Sequence of chain 1.B:
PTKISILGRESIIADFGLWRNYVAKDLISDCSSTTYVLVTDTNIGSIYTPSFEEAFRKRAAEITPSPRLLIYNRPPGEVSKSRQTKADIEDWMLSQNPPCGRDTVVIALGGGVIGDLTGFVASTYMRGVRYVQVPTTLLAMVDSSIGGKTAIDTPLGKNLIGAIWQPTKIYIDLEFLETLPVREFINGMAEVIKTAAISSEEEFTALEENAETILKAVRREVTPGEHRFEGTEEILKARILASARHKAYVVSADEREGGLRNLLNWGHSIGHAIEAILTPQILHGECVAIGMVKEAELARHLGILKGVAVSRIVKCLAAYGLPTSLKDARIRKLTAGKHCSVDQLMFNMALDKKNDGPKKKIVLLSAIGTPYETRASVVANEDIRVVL

Sequence of chain 1.A:
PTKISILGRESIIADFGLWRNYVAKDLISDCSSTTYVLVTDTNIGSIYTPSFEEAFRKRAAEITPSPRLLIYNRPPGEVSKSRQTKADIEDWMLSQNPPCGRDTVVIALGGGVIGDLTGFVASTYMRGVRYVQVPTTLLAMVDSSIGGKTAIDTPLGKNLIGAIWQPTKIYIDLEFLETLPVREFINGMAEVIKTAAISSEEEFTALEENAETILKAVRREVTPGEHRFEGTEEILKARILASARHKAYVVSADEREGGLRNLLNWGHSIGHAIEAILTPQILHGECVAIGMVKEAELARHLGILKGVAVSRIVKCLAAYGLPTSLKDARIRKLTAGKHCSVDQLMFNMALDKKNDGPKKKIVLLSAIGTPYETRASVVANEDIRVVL

The small molecule below binds the protein below.
Small molecule (SMILES): O=C(O)[C@]1(O)C[C@H](CP(=O)(O)O)[C@@H](O)[C@H](O)C1

Binding-site contacts:
Ligand atom O2 contacts residue LEU267 of chain 1.A at 3.6 Å (h-bond).
Ligand atom O4 contacts residue ZN1 of chain 1.D at 2.4 Å.
Ligand atom O91 contacts residue LYS152 of chain 1.A at 3.2 Å (salt-bridge).
Ligand atom C8 contacts residue LYS152 of chain 1.A at 3.5 Å.
Ligand atom O92 contacts residue HIS275 of chain 1.A at 3.5 Å.
Ligand atom P1 contacts residue ARG130 of chain 1.B at 3.7 Å.
Ligand atom C4 contacts residue HIS271 of chain 1.A at 3.4 Å.
Ligand atom O5 contacts residue HIS287 of chain 1.A at 3.0 Å (h-bond).
Ligand atom O92 contacts residue ARG130 of chain 1.B at 3.3 Å (salt-bridge).
Ligand atom O2 contacts residue ASN268 of chain 1.A at 2.8 Å (h-bond).
Ligand atom P1 contacts residue HIS275 of chain 1.A at 3.6 Å.
Ligand atom C4 contacts residue ASP146 of chain 1.A at 3.6 Å.
Ligand atom O11 contacts residue ARG264 of chain 1.A at 2.8 Å (salt-bridge).
Ligand atom O92 contacts residue LYS356 of chain 1.A at 3.3 Å (salt-bridge).
Ligand atom O4 contacts residue GLU194 of chain 1.A at 2.7 Å (salt-bridge).
Ligand atom O92 contacts residue ASN162 of chain 1.A at 2.7 Å (h-bond).
Ligand atom O93 contacts residue ASN268 of chain 1.A at 3.0 Å (h-bond).
Ligand atom O12 contacts residue LYS152 of chain 1.A at 3.7 Å.
Ligand atom C3 contacts residue ASP146 of chain 1.A at 3.3 Å.
Ligand atom P1 contacts residue ASN162 of chain 1.A at 3.7 Å.
Ligand atom C6 contacts residue ASN268 of chain 1.A at 3.7 Å.
Ligand atom O5 contacts residue ZN1 of chain 1.D at 2.2 Å.
Ligand atom O91 contacts residue LYS356 of chain 1.A at 3.7 Å.
Ligand atom O12 contacts residue LYS250 of chain 1.A at 3.0 Å (salt-bridge).
Ligand atom C7 contacts residue ASN162 of chain 1.A at 3.4 Å.
Ligand atom C5 contacts residue HIS271 of chain 1.A at 3.8 Å.
Ligand atom O4 contacts residue ASP146 of chain 1.A at 2.5 Å (salt-bridge).
Ligand atom C3 contacts residue LEU267 of chain 1.A at 3.8 Å (hydrophobic).
Ligand atom O5 contacts residue HIS271 of chain 1.A at 3.2 Å.
Ligand atom C3 contacts residue LYS250 of chain 1.A at 3.8 Å.
Ligand atom C5 contacts residue ZN1 of chain 1.D at 3.1 Å.
Ligand atom O4 contacts residue LYS197 of chain 1.A at 3.2 Å (salt-bridge).
Ligand atom C4 contacts residue ZN1 of chain 1.D at 3.0 Å.
Ligand atom O11 contacts residue LYS152 of chain 1.A at 2.9 Å (salt-bridge).
Ligand atom O91 contacts residue ARG130 of chain 1.B at 2.8 Å (salt-bridge).
Ligand atom O93 contacts residue HIS275 of chain 1.A at 2.8 Å.
Ligand atom C1 contacts residue LYS152 of chain 1.A at 3.5 Å.
Ligand atom C1 contacts residue ARG264 of chain 1.A at 3.5 Å.
Ligand atom O12 contacts residue ARG264 of chain 1.A at 3.0 Å (salt-bridge).
Ligand atom O4 contacts residue HIS271 of chain 1.A at 3.2 Å (h-bond).